Binding-site contacts:
Ligand atom C04 contacts residue MET133 of chain 1.A at 3.9 Å (hydrophobic).
Ligand atom C06 contacts residue MET133 of chain 1.A at 3.7 Å (hydrophobic).
Ligand atom C01 contacts residue ILE134 of chain 1.A at 3.0 Å (hydrophobic).
Ligand atom O12 contacts residue PRO89 of chain 1.A at 4.0 Å.
Ligand atom C14 contacts residue GLN123 of chain 1.A at 3.7 Å.
Ligand atom C10 contacts residue PRO89 of chain 1.A at 4.1 Å (hydrophobic).
Ligand atom O12 contacts residue ALA122 of chain 1.A at 4.2 Å.
Ligand atom C07 contacts residue MET133 of chain 1.A at 3.8 Å (hydrophobic).
Ligand atom C03 contacts residue PHE135 of chain 1.A at 4.1 Å (hydrophobic).
Ligand atom C14 contacts residue MET133 of chain 1.A at 3.9 Å (hydrophobic).
Ligand atom C01 contacts residue MET133 of chain 1.A at 4.2 Å (hydrophobic).
Ligand atom C06 contacts residue ILE134 of chain 1.A at 4.2 Å (hydrophobic).
Ligand atom C02 contacts residue PHE135 of chain 1.A at 3.7 Å (hydrophobic).
Ligand atom C13 contacts residue GLN123 of chain 1.A at 3.8 Å.
Ligand atom C13 contacts residue ALA122 of chain 1.A at 4.5 Å (hydrophobic).
Ligand atom C01 contacts residue PHE135 of chain 1.A at 4.4 Å (hydrophobic).
Ligand atom N09 contacts residue MET133 of chain 1.A at 4.5 Å.
Ligand atom C11 contacts residue PRO89 of chain 1.A at 4.0 Å (hydrophobic).
Ligand atom C03 contacts residue MET133 of chain 1.A at 4.4 Å (hydrophobic).
Ligand atom C05 contacts residue MET133 of chain 1.A at 3.5 Å (hydrophobic).
Ligand atom C02 contacts residue ILE134 of chain 1.A at 3.1 Å (hydrophobic).

Sequence of chain 1.A:
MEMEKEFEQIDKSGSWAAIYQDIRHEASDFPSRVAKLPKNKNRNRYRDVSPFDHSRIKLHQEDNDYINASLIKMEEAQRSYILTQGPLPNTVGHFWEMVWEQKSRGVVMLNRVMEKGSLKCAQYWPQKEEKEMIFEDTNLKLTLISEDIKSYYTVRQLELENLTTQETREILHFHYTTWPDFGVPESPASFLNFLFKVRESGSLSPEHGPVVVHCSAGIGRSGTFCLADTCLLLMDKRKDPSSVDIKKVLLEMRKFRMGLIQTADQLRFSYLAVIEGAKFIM

This protein binds this small molecule.
Small molecule (SMILES): OCc1ccccc1N1CCOCC1